This small molecule binds to this protein.
Small molecule (SMILES): CN(C)c1ccc(C(=O)O)c(Oc2nc(Oc3cccc(-c4cccc(CN)c4)c3)c(F)c(N3CC[C@@H](N(C)C)C3)c2F)c1

Sequence of chain 1.B:
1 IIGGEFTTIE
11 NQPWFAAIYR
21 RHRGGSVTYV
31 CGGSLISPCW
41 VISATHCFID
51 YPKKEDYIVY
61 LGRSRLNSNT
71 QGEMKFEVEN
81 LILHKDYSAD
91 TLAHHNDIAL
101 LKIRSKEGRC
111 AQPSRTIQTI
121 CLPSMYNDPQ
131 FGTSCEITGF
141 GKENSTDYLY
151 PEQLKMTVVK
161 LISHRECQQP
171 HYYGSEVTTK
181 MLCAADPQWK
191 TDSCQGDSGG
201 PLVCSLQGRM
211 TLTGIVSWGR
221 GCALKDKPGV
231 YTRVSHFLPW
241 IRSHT

Binding-site contacts:
Ligand atom C5 contacts residue SER198 of chain 1.B at 3.4 Å.
Ligand atom C30 contacts residue VAL30 of chain 1.B at 3.2 Å (hydrophobic).
Ligand atom C14 contacts residue CYS222 of chain 1.B at 3.4 Å (hydrophobic).
Ligand atom C4 contacts residue CYS194 of chain 1.B at 3.4 Å (hydrophobic).
Ligand atom C44 contacts residue ALA93 of chain 1.B at 3.5 Å (hydrophobic).
Ligand atom C14 contacts residue GLN195 of chain 1.B at 3.4 Å.
Ligand atom C2 contacts residue GLY219 of chain 1.B at 3.7 Å.
Ligand atom C2 contacts residue GLY221 of chain 1.B at 3.5 Å.
Ligand atom O15 contacts residue GLN195 of chain 1.B at 3.1 Å (h-bond).
Ligand atom O34 contacts residue GLY196 of chain 1.B at 2.8 Å (h-bond).
Ligand atom C11 contacts residue GLN195 of chain 1.B at 3.5 Å.
Ligand atom C33 contacts residue HIS46 of chain 1.B at 3.6 Å.
Ligand atom C8 contacts residue GLY221 of chain 1.B at 3.6 Å.
Ligand atom N1 contacts residue SER193 of chain 1.B at 2.8 Å (h-bond).
Ligand atom C33 contacts residue SER198 of chain 1.B at 3.2 Å.
Ligand atom C26 contacts residue HIS46 of chain 1.B at 3.5 Å.
Ligand atom C9 contacts residue GLN195 of chain 1.B at 3.5 Å.
Ligand atom C5 contacts residue CYS194 of chain 1.B at 3.7 Å (hydrophobic).
Ligand atom C31 contacts residue CYS31 of chain 1.B at 3.7 Å (hydrophobic).
Ligand atom F24 contacts residue HIS94 of chain 1.B at 3.2 Å.
Ligand atom C44 contacts residue LEU92 of chain 1.B at 3.0 Å (hydrophobic).
Ligand atom C2 contacts residue TRP218 of chain 1.B at 3.7 Å (hydrophobic).
Ligand atom N1 contacts residue ASP192 of chain 1.B at 2.8 Å (salt-bridge).
Ligand atom C3 contacts residue GLN195 of chain 1.B at 3.7 Å.
Ligand atom C2 contacts residue SER193 of chain 1.B at 3.5 Å.
Ligand atom F24 contacts residue HIS46 of chain 1.B at 3.4 Å.
Ligand atom O35 contacts residue SER198 of chain 1.B at 2.7 Å (h-bond).
Ligand atom O34 contacts residue SER198 of chain 1.B at 3.4 Å (h-bond).
Ligand atom C31 contacts residue VAL30 of chain 1.B at 3.7 Å (hydrophobic).
Ligand atom C43 contacts residue ALA89 of chain 1.B at 3.6 Å (hydrophobic).
Ligand atom N1 contacts residue GLY221 of chain 1.B at 3.0 Å (h-bond).
Ligand atom C3 contacts residue CYS194 of chain 1.B at 3.7 Å (hydrophobic).
Ligand atom O34 contacts residue GLN195 of chain 1.B at 3.7 Å.
Ligand atom C6 contacts residue SER193 of chain 1.B at 3.4 Å.
Ligand atom C13 contacts residue GLN195 of chain 1.B at 3.7 Å.
Ligand atom O35 contacts residue HIS46 of chain 1.B at 2.8 Å (h-bond).
Ligand atom C10 contacts residue GLN195 of chain 1.B at 3.7 Å.
Ligand atom C12 contacts residue GLN195 of chain 1.B at 3.5 Å.
Ligand atom C38 contacts residue HIS94 of chain 1.B at 3.6 Å.
Ligand atom O25 contacts residue HIS46 of chain 1.B at 2.9 Å (h-bond).